This protein binds this small molecule.
Small molecule (SMILES): CC(=O)N[C@H]1[C@@H](O[P](=O)(O)O[P](=O)(O)OC[C@H]2O[C@@H](n3ccc(=O)[nH]c3=O)[C@H](O)[C@@H]2O)O[C@H](CO)[C@@H](O)[C@@H]1O

Sequence of chain 1.A:
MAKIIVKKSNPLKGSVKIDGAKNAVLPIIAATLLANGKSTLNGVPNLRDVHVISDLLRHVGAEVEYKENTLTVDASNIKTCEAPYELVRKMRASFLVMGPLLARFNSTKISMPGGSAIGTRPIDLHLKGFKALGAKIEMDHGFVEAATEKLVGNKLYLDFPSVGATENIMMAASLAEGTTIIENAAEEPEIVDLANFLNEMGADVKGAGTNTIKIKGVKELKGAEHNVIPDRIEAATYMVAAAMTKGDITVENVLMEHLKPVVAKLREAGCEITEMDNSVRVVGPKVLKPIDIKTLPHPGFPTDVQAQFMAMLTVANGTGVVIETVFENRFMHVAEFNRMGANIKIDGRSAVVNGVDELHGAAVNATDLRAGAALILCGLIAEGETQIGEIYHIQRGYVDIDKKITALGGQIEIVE

Binding-site contacts:
Ligand atom O1' contacts residue ARG125 of chain 1.A at 3.6 Å (salt-bridge).
Ligand atom C5 contacts residue PRO126 of chain 1.A at 3.3 Å (hydrophobic).
Ligand atom O4' contacts residue ASP308 of chain 1.A at 2.6 Å (salt-bridge).
Ligand atom C6 contacts residue SER166 of chain 1.A at 3.6 Å.
Ligand atom C5 contacts residue SER166 of chain 1.A at 3.3 Å.
Ligand atom N3 contacts residue PRO126 of chain 1.A at 3.2 Å (h-bond).
Ligand atom O2 contacts residue PRO126 of chain 1.A at 3.7 Å.
Ligand atom C3B contacts residue PHE331 of chain 1.A at 3.7 Å (hydrophobic).
Ligand atom O4B contacts residue PHE164 of chain 1.A at 3.5 Å.
Ligand atom O2' contacts residue THR124 of chain 1.A at 3.6 Å (h-bond).
Ligand atom C4B contacts residue VAL330 of chain 1.A at 3.6 Å (hydrophobic).
Ligand atom O2' contacts residue PRO126 of chain 1.A at 3.5 Å.
Ligand atom O4 contacts residue PRO126 of chain 1.A at 3.3 Å (h-bond).
Ligand atom O2B contacts residue ARG125 of chain 1.A at 2.9 Å (salt-bridge).
Ligand atom C4' contacts residue ASP308 of chain 1.A at 3.3 Å.
Ligand atom O3B contacts residue VAL330 of chain 1.A at 2.6 Å (h-bond).
Ligand atom O4' contacts residue ARG334 of chain 1.A at 3.6 Å (salt-bridge).
Ligand atom O2A contacts residue VAL167 of chain 1.A at 2.9 Å (h-bond).
Ligand atom C8' contacts residue ASN27 of chain 1.A at 3.5 Å.
Ligand atom O3' contacts residue ASN27 of chain 1.A at 3.4 Å (h-bond).
Ligand atom C2 contacts residue PRO126 of chain 1.A at 3.7 Å (hydrophobic).
Ligand atom O1B contacts residue GLY168 of chain 1.A at 2.8 Å (h-bond).
Ligand atom O2' contacts residue ARG125 of chain 1.A at 3.4 Å.
Ligand atom O1B contacts residue VAL167 of chain 1.A at 3.6 Å.
Ligand atom O4 contacts residue ASP128 of chain 1.A at 3.2 Å (salt-bridge).
Ligand atom O1A contacts residue SER166 of chain 1.A at 2.6 Å (h-bond).
Ligand atom O4 contacts residue LEU129 of chain 1.A at 2.8 Å (h-bond).
Ligand atom C3B contacts residue VAL330 of chain 1.A at 3.4 Å (hydrophobic).
Ligand atom O4 contacts residue HIS130 of chain 1.A at 3.5 Å.
Ligand atom O2A contacts residue SER166 of chain 1.A at 3.5 Å.
Ligand atom N3 contacts residue ASP128 of chain 1.A at 2.9 Å (salt-bridge).
Ligand atom O7' contacts residue ASN27 of chain 1.A at 3.2 Å.
Ligand atom O4 contacts residue ILE127 of chain 1.A at 3.1 Å.
Ligand atom O1B contacts residue EDO1 of chain 1.B at 3.6 Å.
Ligand atom O2B contacts residue EDO1 of chain 1.B at 2.6 Å (h-bond).
Ligand atom O3' contacts residue ASP308 of chain 1.A at 3.2 Å (salt-bridge).
Ligand atom C7' contacts residue ASN27 of chain 1.A at 3.3 Å.
Ligand atom O4' contacts residue PHE331 of chain 1.A at 3.3 Å.
Ligand atom C4 contacts residue ASP128 of chain 1.A at 3.6 Å.
Ligand atom C4 contacts residue PRO126 of chain 1.A at 3.0 Å (hydrophobic).